Binding-site contacts:
Ligand atom O6 contacts residue ASN110 of chain 1.B at 4.2 Å.
Ligand atom C2 contacts residue ASN110 of chain 1.B at 2.5 Å.
Ligand atom C3 contacts residue ASN110 of chain 1.B at 3.8 Å.
Ligand atom O5 contacts residue ASN110 of chain 1.B at 2.3 Å (h-bond).
Ligand atom C5 contacts residue ASN110 of chain 1.B at 3.6 Å.
Ligand atom C7 contacts residue ASN110 of chain 1.B at 3.1 Å.
Ligand atom C4 contacts residue ASN110 of chain 1.B at 4.3 Å.
Ligand atom C1 contacts residue ASN110 of chain 1.B at 1.4 Å.
Ligand atom N2 contacts residue ASN110 of chain 1.B at 2.9 Å (h-bond).
Ligand atom C6 contacts residue ASN110 of chain 1.B at 4.4 Å.
Ligand atom O7 contacts residue ASN110 of chain 1.B at 3.0 Å (h-bond).
Ligand atom C8 contacts residue ASN110 of chain 1.B at 4.3 Å.

This small molecule binds to this protein.
Small molecule (SMILES): CC(=O)N[C@H]1[C@H](O[C@H]2[C@H](O)[C@@H](NC(C)=O)CO[C@@H]2CO)O[C@H](CO)[C@@H](O[C@@H]2O[C@H](CO)[C@@H](O)[C@H](O)[C@@H]2O)[C@@H]1O

Sequence of chain 1.B:
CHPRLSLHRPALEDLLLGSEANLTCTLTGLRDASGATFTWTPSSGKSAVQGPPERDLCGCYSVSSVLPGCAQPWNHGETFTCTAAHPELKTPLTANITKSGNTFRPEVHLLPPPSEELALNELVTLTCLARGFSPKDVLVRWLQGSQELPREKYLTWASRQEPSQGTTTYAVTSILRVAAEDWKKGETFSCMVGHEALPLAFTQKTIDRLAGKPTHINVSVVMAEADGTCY